Binding-site contacts:
Ligand atom C4 contacts residue ASN81 of chain 1.B at 3.9 Å.
Ligand atom C3 contacts residue ASN81 of chain 1.B at 3.7 Å.
Ligand atom C7 contacts residue SER84 of chain 1.B at 3.6 Å.
Ligand atom C8 contacts residue ASN81 of chain 1.B at 4.4 Å.
Ligand atom O7 contacts residue SER84 of chain 1.B at 3.7 Å.
Ligand atom C1 contacts residue ASN81 of chain 1.B at 1.4 Å.
Ligand atom O6 contacts residue ASN81 of chain 1.B at 3.4 Å (h-bond).
Ligand atom C2 contacts residue ASN81 of chain 1.B at 2.5 Å.
Ligand atom O5 contacts residue ASN81 of chain 1.B at 2.5 Å (h-bond).
Ligand atom O7 contacts residue HIS80 of chain 1.B at 3.8 Å.
Ligand atom C6 contacts residue ASN81 of chain 1.B at 3.2 Å.
Ligand atom C7 contacts residue ASN81 of chain 1.B at 4.1 Å.
Ligand atom C5 contacts residue ASN81 of chain 1.B at 3.3 Å.
Ligand atom N2 contacts residue ASN81 of chain 1.B at 3.3 Å (h-bond).
Ligand atom C2 contacts residue SER84 of chain 1.B at 3.7 Å.
Ligand atom O6 contacts residue SER83 of chain 1.B at 3.4 Å (h-bond).
Ligand atom N2 contacts residue SER84 of chain 1.B at 3.0 Å (h-bond).
Ligand atom C1 contacts residue SER84 of chain 1.B at 3.8 Å.

Sequence of chain 1.B:
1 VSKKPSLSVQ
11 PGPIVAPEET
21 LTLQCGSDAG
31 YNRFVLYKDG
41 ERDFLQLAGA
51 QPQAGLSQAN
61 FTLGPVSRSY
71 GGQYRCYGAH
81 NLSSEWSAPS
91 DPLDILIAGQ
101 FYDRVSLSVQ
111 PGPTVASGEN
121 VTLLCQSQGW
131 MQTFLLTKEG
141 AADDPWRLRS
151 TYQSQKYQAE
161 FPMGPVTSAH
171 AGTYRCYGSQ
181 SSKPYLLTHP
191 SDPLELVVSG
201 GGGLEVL

This protein binds this small molecule.
Small molecule (SMILES): CC(=O)N[C@@H]1[C@@H](O)[C@H](O)[C@@H](CO)O[C@H]1O